Sequence of chain 1.A:
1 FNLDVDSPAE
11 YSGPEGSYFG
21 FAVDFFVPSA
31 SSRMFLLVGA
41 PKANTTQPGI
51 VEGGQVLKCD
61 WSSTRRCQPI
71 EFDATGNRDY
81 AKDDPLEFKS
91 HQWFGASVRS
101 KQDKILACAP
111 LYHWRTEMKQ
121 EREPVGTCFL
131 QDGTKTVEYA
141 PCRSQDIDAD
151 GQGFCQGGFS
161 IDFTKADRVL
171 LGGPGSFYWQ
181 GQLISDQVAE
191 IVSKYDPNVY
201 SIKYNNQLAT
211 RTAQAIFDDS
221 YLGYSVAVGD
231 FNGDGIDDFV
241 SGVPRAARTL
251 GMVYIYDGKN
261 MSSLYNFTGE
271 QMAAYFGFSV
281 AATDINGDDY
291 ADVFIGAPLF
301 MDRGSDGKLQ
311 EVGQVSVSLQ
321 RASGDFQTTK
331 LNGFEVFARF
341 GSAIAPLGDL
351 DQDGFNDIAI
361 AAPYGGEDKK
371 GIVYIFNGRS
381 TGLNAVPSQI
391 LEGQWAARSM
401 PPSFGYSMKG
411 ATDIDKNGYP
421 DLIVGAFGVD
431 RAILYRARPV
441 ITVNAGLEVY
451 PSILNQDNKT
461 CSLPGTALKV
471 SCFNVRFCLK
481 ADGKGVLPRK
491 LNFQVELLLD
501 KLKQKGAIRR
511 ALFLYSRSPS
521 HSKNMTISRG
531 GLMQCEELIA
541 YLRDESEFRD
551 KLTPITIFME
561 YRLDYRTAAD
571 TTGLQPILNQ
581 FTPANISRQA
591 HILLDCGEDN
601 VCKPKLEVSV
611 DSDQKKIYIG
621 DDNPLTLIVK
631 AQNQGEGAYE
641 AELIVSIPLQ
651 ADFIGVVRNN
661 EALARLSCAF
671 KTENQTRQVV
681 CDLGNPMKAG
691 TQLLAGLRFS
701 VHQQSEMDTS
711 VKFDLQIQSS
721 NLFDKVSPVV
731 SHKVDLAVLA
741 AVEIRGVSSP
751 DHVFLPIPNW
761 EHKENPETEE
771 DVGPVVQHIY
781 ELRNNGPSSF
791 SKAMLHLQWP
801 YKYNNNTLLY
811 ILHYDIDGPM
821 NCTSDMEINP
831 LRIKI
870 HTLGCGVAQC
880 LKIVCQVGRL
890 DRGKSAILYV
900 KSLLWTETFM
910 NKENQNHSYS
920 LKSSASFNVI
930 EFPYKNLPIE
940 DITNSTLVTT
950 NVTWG

Sequence of chain 1.B:
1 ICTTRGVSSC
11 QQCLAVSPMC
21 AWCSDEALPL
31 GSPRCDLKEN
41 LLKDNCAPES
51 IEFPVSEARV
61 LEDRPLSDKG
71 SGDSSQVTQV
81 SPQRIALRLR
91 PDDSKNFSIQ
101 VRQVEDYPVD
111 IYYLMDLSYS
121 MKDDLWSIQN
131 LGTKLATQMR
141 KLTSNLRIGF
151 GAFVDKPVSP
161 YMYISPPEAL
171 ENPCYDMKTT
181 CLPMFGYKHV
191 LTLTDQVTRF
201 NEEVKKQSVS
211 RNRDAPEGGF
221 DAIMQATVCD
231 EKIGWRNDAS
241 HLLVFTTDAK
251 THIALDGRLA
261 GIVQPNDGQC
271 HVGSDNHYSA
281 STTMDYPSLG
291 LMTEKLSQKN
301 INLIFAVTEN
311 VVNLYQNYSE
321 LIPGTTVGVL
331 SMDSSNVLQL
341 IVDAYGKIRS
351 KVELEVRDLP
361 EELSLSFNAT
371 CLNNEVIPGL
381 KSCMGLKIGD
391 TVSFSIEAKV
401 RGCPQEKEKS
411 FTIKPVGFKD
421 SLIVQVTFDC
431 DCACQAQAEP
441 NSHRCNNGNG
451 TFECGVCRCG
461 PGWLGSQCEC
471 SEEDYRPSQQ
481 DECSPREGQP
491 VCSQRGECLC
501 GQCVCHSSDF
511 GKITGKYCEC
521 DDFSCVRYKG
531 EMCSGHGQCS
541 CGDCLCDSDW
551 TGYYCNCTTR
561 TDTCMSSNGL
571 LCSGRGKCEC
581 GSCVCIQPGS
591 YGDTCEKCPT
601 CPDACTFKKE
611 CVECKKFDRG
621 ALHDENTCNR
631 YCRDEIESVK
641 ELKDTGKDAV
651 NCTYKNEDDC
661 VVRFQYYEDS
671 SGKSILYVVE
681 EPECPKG

This small molecule binds to this protein.
Small molecule (SMILES): CC(=O)N[C@@H]1[C@@H](O)[C@H](O)[C@@H](CO)O[C@H]1O

Binding-site contacts:
Ligand atom C3 contacts residue ARG248 of chain 1.A at 4.3 Å.
Ligand atom C6 contacts residue ASN317 of chain 1.B at 4.4 Å.
Ligand atom C7 contacts residue ARG248 of chain 1.A at 3.5 Å.
Ligand atom O7 contacts residue LEU314 of chain 1.B at 4.5 Å.
Ligand atom O7 contacts residue ASN317 of chain 1.B at 2.9 Å (h-bond).
Ligand atom O7 contacts residue MET272 of chain 1.A at 2.9 Å.
Ligand atom C2 contacts residue ASN317 of chain 1.B at 2.6 Å.
Ligand atom C8 contacts residue ASN313 of chain 1.B at 3.5 Å.
Ligand atom C2 contacts residue ARG248 of chain 1.A at 4.0 Å.
Ligand atom C8 contacts residue LEU314 of chain 1.B at 3.9 Å (hydrophobic).
Ligand atom N2 contacts residue ASN317 of chain 1.B at 3.2 Å (h-bond).
Ligand atom C7 contacts residue ASN313 of chain 1.B at 4.0 Å.
Ligand atom O7 contacts residue ARG248 of chain 1.A at 3.3 Å.
Ligand atom C7 contacts residue MET272 of chain 1.A at 4.1 Å (hydrophobic).
Ligand atom O5 contacts residue ASN317 of chain 1.B at 2.1 Å (h-bond).
Ligand atom C4 contacts residue ASN317 of chain 1.B at 4.1 Å.
Ligand atom N2 contacts residue ASN313 of chain 1.B at 4.2 Å.
Ligand atom C3 contacts residue ASN317 of chain 1.B at 3.8 Å.
Ligand atom C7 contacts residue ASN317 of chain 1.B at 3.4 Å.
Ligand atom C1 contacts residue ASN313 of chain 1.B at 4.2 Å.
Ligand atom N2 contacts residue ARG248 of chain 1.A at 3.4 Å (salt-bridge).
Ligand atom C5 contacts residue ASN317 of chain 1.B at 3.4 Å.
Ligand atom O7 contacts residue ASN313 of chain 1.B at 4.2 Å.
Ligand atom C1 contacts residue ASN317 of chain 1.B at 1.5 Å.
Ligand atom C8 contacts residue ARG248 of chain 1.A at 3.4 Å.
Ligand atom O6 contacts residue GLU320 of chain 1.B at 3.5 Å (salt-bridge).
Ligand atom O3 contacts residue ARG248 of chain 1.A at 3.4 Å (salt-bridge).
Ligand atom O6 contacts residue ASN317 of chain 1.B at 4.3 Å.